This small molecule binds to this protein.
Small molecule (SMILES): CC[C@H](C)[C@H](NC(=O)CN)C(=O)N[C@@H](CC(C)C)C(=O)NCC(=O)N[C@@H](Cc1ccccc1)C(=O)N[C@H](C(=O)N[C@@H](Cc1ccccc1)C(=O)N[C@H](C(=O)N[C@H](C=O)CC(C)C)[C@@H](C)O)C(C)C

Sequence of chain 1.A:
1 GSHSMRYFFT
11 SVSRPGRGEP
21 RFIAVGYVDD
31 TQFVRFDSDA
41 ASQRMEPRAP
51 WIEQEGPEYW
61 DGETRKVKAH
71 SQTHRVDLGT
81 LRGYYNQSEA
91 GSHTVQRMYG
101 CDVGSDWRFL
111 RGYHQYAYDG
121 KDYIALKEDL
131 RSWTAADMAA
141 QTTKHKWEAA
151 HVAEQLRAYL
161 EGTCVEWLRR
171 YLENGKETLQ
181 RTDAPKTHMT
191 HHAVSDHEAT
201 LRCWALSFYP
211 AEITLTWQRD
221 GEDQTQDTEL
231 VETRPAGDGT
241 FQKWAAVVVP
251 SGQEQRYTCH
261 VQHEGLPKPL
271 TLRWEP

Sequence of chain 1.D:
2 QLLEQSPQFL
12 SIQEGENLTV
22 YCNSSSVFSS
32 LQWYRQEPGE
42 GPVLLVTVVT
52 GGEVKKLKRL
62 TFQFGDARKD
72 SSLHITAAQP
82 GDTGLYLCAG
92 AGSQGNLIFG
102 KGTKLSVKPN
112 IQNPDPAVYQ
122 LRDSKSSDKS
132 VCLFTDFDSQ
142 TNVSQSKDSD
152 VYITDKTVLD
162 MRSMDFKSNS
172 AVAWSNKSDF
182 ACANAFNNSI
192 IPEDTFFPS

Sequence of chain 1.E:
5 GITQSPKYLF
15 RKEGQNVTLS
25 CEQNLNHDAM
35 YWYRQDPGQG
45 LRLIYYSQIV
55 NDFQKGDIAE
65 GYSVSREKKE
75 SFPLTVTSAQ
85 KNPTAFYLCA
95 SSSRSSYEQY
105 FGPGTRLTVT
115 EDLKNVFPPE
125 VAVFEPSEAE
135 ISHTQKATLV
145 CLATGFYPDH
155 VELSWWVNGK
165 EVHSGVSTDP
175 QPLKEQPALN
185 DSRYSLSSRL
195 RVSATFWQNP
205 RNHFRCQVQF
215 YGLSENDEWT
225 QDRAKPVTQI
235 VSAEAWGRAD

Binding-site contacts:
Ligand atom CG2 contacts residue ILE53 of chain 1.E at 3.5 Å (hydrophobic).
Ligand atom CG2 contacts residue THR73 of chain 1.A at 3.2 Å.
Ligand atom CD1 contacts residue ARG97 of chain 1.A at 3.5 Å.
Ligand atom CD1 contacts residue VAL67 of chain 1.A at 3.4 Å (hydrophobic).
Ligand atom CB contacts residue ASP77 of chain 1.A at 3.3 Å.
Ligand atom O contacts residue THR143 of chain 1.A at 3.1 Å (h-bond).
Ligand atom CE1 contacts residue TRP147 of chain 1.A at 3.5 Å (hydrophobic).
Ligand atom CZ contacts residue GLN155 of chain 1.A at 3.4 Å.
Ligand atom O contacts residue THR73 of chain 1.A at 3.2 Å.
Ligand atom CA contacts residue TYR99 of chain 1.A at 3.5 Å (hydrophobic).
Ligand atom CA contacts residue GLU63 of chain 1.A at 3.2 Å.
Ligand atom CG contacts residue ASP77 of chain 1.A at 3.4 Å.
Ligand atom O contacts residue SER99 of chain 1.E at 3.0 Å (h-bond).
Ligand atom OG1 contacts residue ASP32 of chain 1.E at 2.7 Å (salt-bridge).
Ligand atom N contacts residue TYR171 of chain 1.A at 3.0 Å (h-bond).
Ligand atom O contacts residue GLN95 of chain 1.D at 3.3 Å.
Ligand atom CG2 contacts residue ASP77 of chain 1.A at 3.5 Å.
Ligand atom O contacts residue HIS70 of chain 1.A at 3.2 Å.
Ligand atom CA contacts residue TYR7 of chain 1.A at 3.6 Å (hydrophobic).
Ligand atom N contacts residue TYR99 of chain 1.A at 3.0 Å (h-bond).
Ligand atom O contacts residue TYR159 of chain 1.A at 2.6 Å (h-bond).
Ligand atom O contacts residue TRP147 of chain 1.A at 2.8 Å (h-bond).
Ligand atom N contacts residue TRP167 of chain 1.A at 3.5 Å.
Ligand atom O contacts residue GLN52 of chain 1.E at 2.8 Å (h-bond).
Ligand atom CD1 contacts residue LYS66 of chain 1.A at 3.6 Å.
Ligand atom N contacts residue ASP77 of chain 1.A at 3.1 Å (salt-bridge).
Ligand atom CA contacts residue GLN52 of chain 1.E at 3.2 Å.
Ligand atom CA contacts residue SER94 of chain 1.D at 3.5 Å.
Ligand atom O contacts residue LYS66 of chain 1.A at 3.2 Å (salt-bridge).
Ligand atom CB contacts residue TYR99 of chain 1.A at 3.2 Å (hydrophobic).
Ligand atom CZ contacts residue ARG97 of chain 1.A at 3.3 Å.
Ligand atom C contacts residue GLN52 of chain 1.E at 3.6 Å.
Ligand atom CB contacts residue THR73 of chain 1.A at 3.3 Å.
Ligand atom CD2 contacts residue TRP147 of chain 1.A at 3.1 Å (hydrophobic).
Ligand atom N contacts residue GLN52 of chain 1.E at 3.0 Å (h-bond).
Ligand atom O contacts residue TYR84 of chain 1.A at 2.9 Å (h-bond).
Ligand atom CA contacts residue ASP77 of chain 1.A at 3.6 Å.
Ligand atom N contacts residue GLU63 of chain 1.A at 3.0 Å (salt-bridge).
Ligand atom CG2 contacts residue TYR7 of chain 1.A at 3.4 Å (hydrophobic).
Ligand atom N contacts residue TYR7 of chain 1.A at 2.8 Å (h-bond).